A small-molecule ligand and the protein it binds are described below.
Small molecule (SMILES): NCCCC(=O)O

Sequence of chain 1.D:
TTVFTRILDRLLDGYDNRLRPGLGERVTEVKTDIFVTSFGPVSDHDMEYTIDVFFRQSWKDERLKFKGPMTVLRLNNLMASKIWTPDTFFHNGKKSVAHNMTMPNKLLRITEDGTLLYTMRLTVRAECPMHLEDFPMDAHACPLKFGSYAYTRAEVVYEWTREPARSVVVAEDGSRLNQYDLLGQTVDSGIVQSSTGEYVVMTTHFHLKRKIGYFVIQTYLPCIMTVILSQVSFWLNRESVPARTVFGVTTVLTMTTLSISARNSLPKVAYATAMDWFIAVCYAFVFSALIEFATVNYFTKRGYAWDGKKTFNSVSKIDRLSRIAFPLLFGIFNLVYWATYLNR

Sequence of chain 1.E:
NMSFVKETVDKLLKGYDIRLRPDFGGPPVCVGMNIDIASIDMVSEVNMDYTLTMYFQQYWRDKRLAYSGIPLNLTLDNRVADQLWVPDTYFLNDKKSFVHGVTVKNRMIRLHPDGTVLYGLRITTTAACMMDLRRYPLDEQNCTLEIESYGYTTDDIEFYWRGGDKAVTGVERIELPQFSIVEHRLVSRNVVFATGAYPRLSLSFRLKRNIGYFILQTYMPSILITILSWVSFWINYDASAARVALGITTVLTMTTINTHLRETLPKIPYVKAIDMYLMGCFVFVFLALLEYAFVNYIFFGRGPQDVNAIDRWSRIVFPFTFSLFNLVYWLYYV

Binding-site contacts:
Ligand atom CB contacts residue PHE100 of chain 1.D at 4.2 Å (hydrophobic).
Ligand atom CD contacts residue PHE100 of chain 1.D at 4.0 Å (hydrophobic).
Ligand atom N contacts residue GLU180 of chain 1.E at 3.2 Å (salt-bridge).
Ligand atom C contacts residue THR165 of chain 1.D at 4.3 Å.
Ligand atom C contacts residue PHE100 of chain 1.D at 4.0 Å (hydrophobic).
Ligand atom OXT contacts residue ARG102 of chain 1.D at 3.2 Å (salt-bridge).
Ligand atom CG contacts residue THR227 of chain 1.E at 4.5 Å.
Ligand atom CD contacts residue TYR182 of chain 1.E at 3.3 Å (hydrophobic).
Ligand atom CG contacts residue THR165 of chain 1.D at 4.2 Å.
Ligand atom N contacts residue TYR230 of chain 1.E at 3.5 Å.
Ligand atom OXT contacts residue PHE100 of chain 1.D at 3.7 Å.
Ligand atom N contacts residue SER181 of chain 1.E at 3.5 Å (h-bond).
Ligand atom C contacts residue THR227 of chain 1.E at 3.9 Å.
Ligand atom OXT contacts residue THR165 of chain 1.D at 3.5 Å.
Ligand atom CG contacts residue TYR182 of chain 1.E at 4.0 Å (hydrophobic).
Ligand atom N contacts residue PHE225 of chain 1.E at 4.3 Å.
Ligand atom CB contacts residue TYR182 of chain 1.E at 4.1 Å (hydrophobic).
Ligand atom O contacts residue THR227 of chain 1.E at 3.2 Å (h-bond).
Ligand atom CB contacts residue THR227 of chain 1.E at 4.2 Å.
Ligand atom CG contacts residue LEU153 of chain 1.D at 4.5 Å (hydrophobic).
Ligand atom O contacts residue TYR230 of chain 1.E at 4.5 Å.
Ligand atom CD contacts residue TYR122 of chain 1.E at 3.4 Å (hydrophobic).
Ligand atom N contacts residue TYR182 of chain 1.E at 3.5 Å (h-bond).
Ligand atom O contacts residue PHE225 of chain 1.E at 4.1 Å.
Ligand atom N contacts residue TYR122 of chain 1.E at 3.1 Å (h-bond).
Ligand atom CD contacts residue TYR230 of chain 1.E at 4.1 Å (hydrophobic).
Ligand atom OXT contacts residue THR227 of chain 1.E at 4.0 Å.
Ligand atom CB contacts residue TYR230 of chain 1.E at 3.6 Å (hydrophobic).
Ligand atom OXT contacts residue TYR182 of chain 1.E at 4.4 Å.
Ligand atom O contacts residue ARG102 of chain 1.D at 2.5 Å (salt-bridge).
Ligand atom CG contacts residue PHE100 of chain 1.D at 3.7 Å (hydrophobic).
Ligand atom CD contacts residue SER181 of chain 1.E at 4.4 Å.
Ligand atom C contacts residue ARG102 of chain 1.D at 3.3 Å.